Binding-site contacts:
Ligand atom C6 contacts residue ASN178 of chain 1.H at 4.1 Å.
Ligand atom C4 contacts residue ASN131 of chain 1.H at 4.2 Å.
Ligand atom O5 contacts residue ASN131 of chain 1.H at 2.3 Å (h-bond).
Ligand atom C5 contacts residue ASN155 of chain 1.H at 3.8 Å.
Ligand atom C1 contacts residue ASN155 of chain 1.H at 3.4 Å.
Ligand atom C8 contacts residue ASN131 of chain 1.H at 4.4 Å.
Ligand atom N2 contacts residue ASN131 of chain 1.H at 3.0 Å (h-bond).
Ligand atom C6 contacts residue ASN155 of chain 1.H at 4.1 Å.
Ligand atom O6 contacts residue ASN155 of chain 1.H at 3.8 Å.
Ligand atom O5 contacts residue ASN155 of chain 1.H at 3.5 Å.
Ligand atom C2 contacts residue ASN131 of chain 1.H at 2.5 Å.
Ligand atom O6 contacts residue ASN131 of chain 1.H at 4.4 Å.
Ligand atom O7 contacts residue ASN131 of chain 1.H at 3.8 Å.
Ligand atom O7 contacts residue LEU107 of chain 1.H at 3.2 Å.
Ligand atom C5 contacts residue ASN131 of chain 1.H at 3.6 Å.
Ligand atom C1 contacts residue ASN131 of chain 1.H at 1.4 Å.
Ligand atom C7 contacts residue LEU107 of chain 1.H at 4.0 Å (hydrophobic).
Ligand atom C8 contacts residue LEU107 of chain 1.H at 4.3 Å (hydrophobic).
Ligand atom C7 contacts residue ASN131 of chain 1.H at 3.6 Å.
Ligand atom O6 contacts residue ASN178 of chain 1.H at 3.5 Å (h-bond).
Ligand atom C3 contacts residue ASN131 of chain 1.H at 3.8 Å.

Sequence of chain 1.H:
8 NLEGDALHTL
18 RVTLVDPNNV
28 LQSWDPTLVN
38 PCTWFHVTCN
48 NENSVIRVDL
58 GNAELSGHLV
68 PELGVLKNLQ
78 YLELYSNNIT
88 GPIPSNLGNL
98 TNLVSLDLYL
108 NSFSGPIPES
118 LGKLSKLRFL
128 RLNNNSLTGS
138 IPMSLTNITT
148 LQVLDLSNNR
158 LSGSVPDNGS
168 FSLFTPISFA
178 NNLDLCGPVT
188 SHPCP

This small molecule binds to this protein.
Small molecule (SMILES): CC(=O)N[C@@H]1[C@@H](O)[C@H](O)[C@@H](CO)O[C@H]1O